A protein and the small-molecule ligand that binds it are described below.
Small molecule (SMILES): Nc1ncnc2c1ncn2[C@@H]1O[C@H](COP(=O)(O)OP(=O)(O)OP(O)(O)=S)[C@@H](O)[C@H]1O

Sequence of chain 1.C:
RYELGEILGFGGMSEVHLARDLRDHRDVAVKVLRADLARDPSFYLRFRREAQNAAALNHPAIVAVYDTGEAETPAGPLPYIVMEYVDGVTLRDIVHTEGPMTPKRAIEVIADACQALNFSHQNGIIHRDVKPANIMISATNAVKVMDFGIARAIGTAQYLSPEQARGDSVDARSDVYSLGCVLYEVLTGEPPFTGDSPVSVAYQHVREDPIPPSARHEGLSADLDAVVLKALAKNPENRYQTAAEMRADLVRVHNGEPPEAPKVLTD

Binding-site contacts:
Ligand atom O2B contacts residue MN1 of chain 1.L at 2.3 Å.
Ligand atom O1A contacts residue LYS43 of chain 1.C at 2.8 Å (salt-bridge).
Ligand atom C2 contacts residue VAL98 of chain 1.C at 3.1 Å (hydrophobic).
Ligand atom O2A contacts residue ASP159 of chain 1.C at 3.5 Å (salt-bridge).
Ligand atom PG contacts residue MN1 of chain 1.L at 3.3 Å.
Ligand atom N7 contacts residue MET158 of chain 1.C at 3.5 Å (h-bond).
Ligand atom O4' contacts residue VAL28 of chain 1.C at 3.5 Å.
Ligand atom O3G contacts residue MN1 of chain 1.L at 1.9 Å.
Ligand atom N6 contacts residue GLU96 of chain 1.C at 2.9 Å (salt-bridge).
Ligand atom O1B contacts residue SER26 of chain 1.C at 2.6 Å (h-bond).
Ligand atom PB contacts residue MN1 of chain 1.L at 3.4 Å.
Ligand atom N1 contacts residue VAL98 of chain 1.C at 3.1 Å (h-bond).
Ligand atom PB contacts residue SER26 of chain 1.C at 3.4 Å.
Ligand atom O2A contacts residue ASN146 of chain 1.C at 3.4 Å (h-bond).
Ligand atom O1B contacts residue GLY24 of chain 1.C at 3.5 Å (h-bond).
Ligand atom PG contacts residue MN1 of chain 1.M at 3.0 Å.
Ligand atom O5' contacts residue VAL28 of chain 1.C at 3.4 Å.
Ligand atom O1B contacts residue GLY23 of chain 1.C at 3.4 Å.
Ligand atom S1G contacts residue LYS143 of chain 1.C at 3.5 Å (salt-bridge).
Ligand atom PA contacts residue MN1 of chain 1.M at 3.3 Å.
Ligand atom O3G contacts residue MN1 of chain 1.M at 3.6 Å.
Ligand atom N3 contacts residue MET148 of chain 1.C at 3.6 Å (h-bond).
Ligand atom O2B contacts residue ASP159 of chain 1.C at 3.2 Å (salt-bridge).
Ligand atom O2B contacts residue LYS43 of chain 1.C at 3.0 Å (salt-bridge).
Ligand atom O2G contacts residue ASP159 of chain 1.C at 3.0 Å (salt-bridge).
Ligand atom O3' contacts residue ALA145 of chain 1.C at 3.1 Å (h-bond).
Ligand atom S1G contacts residue GLY24 of chain 1.C at 3.4 Å (h-bond).
Ligand atom O1B contacts residue MET25 of chain 1.C at 3.1 Å (h-bond).
Ligand atom O3B contacts residue GLY23 of chain 1.C at 3.5 Å.
Ligand atom S1G contacts residue GLY181 of chain 1.C at 3.6 Å.
Ligand atom O2G contacts residue MN1 of chain 1.M at 2.0 Å.
Ligand atom O3G contacts residue ASP159 of chain 1.C at 2.9 Å (salt-bridge).
Ligand atom PG contacts residue ASP159 of chain 1.C at 3.4 Å.
Ligand atom O3A contacts residue SER26 of chain 1.C at 3.0 Å (h-bond).
Ligand atom O1A contacts residue ASP159 of chain 1.C at 3.6 Å.
Ligand atom O3B contacts residue GLY24 of chain 1.C at 3.5 Å (h-bond).
Ligand atom O3B contacts residue MN1 of chain 1.M at 3.0 Å.
Ligand atom O2A contacts residue MN1 of chain 1.M at 2.0 Å.
Ligand atom N6 contacts residue ALA41 of chain 1.C at 3.5 Å.
Ligand atom O2G contacts residue LYS143 of chain 1.C at 2.6 Å (salt-bridge).